Sequence of chain 1.A:
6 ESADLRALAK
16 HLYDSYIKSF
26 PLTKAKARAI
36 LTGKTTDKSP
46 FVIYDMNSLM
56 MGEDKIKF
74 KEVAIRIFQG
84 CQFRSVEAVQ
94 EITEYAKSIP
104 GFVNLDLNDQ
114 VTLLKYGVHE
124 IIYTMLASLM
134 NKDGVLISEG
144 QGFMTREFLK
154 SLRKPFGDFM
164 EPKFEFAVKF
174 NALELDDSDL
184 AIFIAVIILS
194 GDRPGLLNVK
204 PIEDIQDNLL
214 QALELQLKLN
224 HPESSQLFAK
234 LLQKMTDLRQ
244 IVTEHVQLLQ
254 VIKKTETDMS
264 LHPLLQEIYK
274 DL

This protein binds this small molecule.
Small molecule (SMILES): CCCCCCCCC(=O)O

Binding-site contacts:
Ligand atom C5 contacts residue LEU139 of chain 1.A at 4.2 Å (hydrophobic).
Ligand atom O1 contacts residue ILE80 of chain 1.A at 4.2 Å.
Ligand atom C6 contacts residue SER141 of chain 1.A at 3.2 Å.
Ligand atom C9 contacts residue GLU90 of chain 1.A at 4.3 Å.
Ligand atom C5 contacts residue SER141 of chain 1.A at 3.1 Å.
Ligand atom C2 contacts residue ILE140 of chain 1.A at 4.0 Å (hydrophobic).
Ligand atom C1 contacts residue GLY83 of chain 1.A at 4.0 Å.
Ligand atom C4 contacts residue ILE140 of chain 1.A at 4.3 Å (hydrophobic).
Ligand atom O2 contacts residue PHE63 of chain 1.A at 4.1 Å.
Ligand atom O2 contacts residue ILE140 of chain 1.A at 4.4 Å.
Ligand atom C8 contacts residue SER141 of chain 1.A at 3.5 Å.
Ligand atom C2 contacts residue SER141 of chain 1.A at 4.0 Å.
Ligand atom C5 contacts residue ILE140 of chain 1.A at 3.7 Å (hydrophobic).
Ligand atom C2 contacts residue GLY83 of chain 1.A at 4.1 Å.
Ligand atom C3 contacts residue ILE140 of chain 1.A at 3.4 Å (hydrophobic).
Ligand atom C9 contacts residue PHE86 of chain 1.A at 3.5 Å (hydrophobic).
Ligand atom C1 contacts residue ILE140 of chain 1.A at 4.4 Å (hydrophobic).
Ligand atom C6 contacts residue ARG87 of chain 1.A at 3.4 Å.
Ligand atom C3 contacts residue ARG87 of chain 1.A at 4.4 Å.
Ligand atom C7 contacts residue SER141 of chain 1.A at 4.1 Å.
Ligand atom C4 contacts residue BXG1 of chain 1.C at 4.3 Å.
Ligand atom O2 contacts residue GLY83 of chain 1.A at 4.3 Å.
Ligand atom C4 contacts residue ARG87 of chain 1.A at 3.3 Å.
Ligand atom C8 contacts residue GLU90 of chain 1.A at 4.1 Å.
Ligand atom C6 contacts residue GLU142 of chain 1.A at 3.4 Å.
Ligand atom C5 contacts residue BXG1 of chain 1.C at 4.0 Å.
Ligand atom C5 contacts residue ARG87 of chain 1.A at 3.5 Å.
Ligand atom C7 contacts residue ARG87 of chain 1.A at 3.3 Å.
Ligand atom C4 contacts residue SER141 of chain 1.A at 3.6 Å.
Ligand atom C8 contacts residue GLU142 of chain 1.A at 3.9 Å.
Ligand atom O1 contacts residue BXG1 of chain 1.C at 3.7 Å.
Ligand atom C3 contacts residue SER141 of chain 1.A at 3.7 Å.
Ligand atom C6 contacts residue ILE140 of chain 1.A at 4.1 Å (hydrophobic).
Ligand atom C7 contacts residue GLU90 of chain 1.A at 4.1 Å.
Ligand atom O1 contacts residue MET147 of chain 1.A at 4.0 Å.
Ligand atom C7 contacts residue GLU142 of chain 1.A at 4.2 Å.
Ligand atom O1 contacts residue GLY83 of chain 1.A at 3.7 Å.
Ligand atom O1 contacts residue CYS84 of chain 1.A at 3.7 Å.
Ligand atom C9 contacts residue SER141 of chain 1.A at 4.3 Å.
Ligand atom C3 contacts residue BXG1 of chain 1.C at 3.9 Å.